The protein below binds the small molecule below.
Small molecule (SMILES): Cc1[nH]c(/C=C2\C(=O)Nc3ccccc32)c(C)c1CCC(=O)O

Sequence of chain 1.A:
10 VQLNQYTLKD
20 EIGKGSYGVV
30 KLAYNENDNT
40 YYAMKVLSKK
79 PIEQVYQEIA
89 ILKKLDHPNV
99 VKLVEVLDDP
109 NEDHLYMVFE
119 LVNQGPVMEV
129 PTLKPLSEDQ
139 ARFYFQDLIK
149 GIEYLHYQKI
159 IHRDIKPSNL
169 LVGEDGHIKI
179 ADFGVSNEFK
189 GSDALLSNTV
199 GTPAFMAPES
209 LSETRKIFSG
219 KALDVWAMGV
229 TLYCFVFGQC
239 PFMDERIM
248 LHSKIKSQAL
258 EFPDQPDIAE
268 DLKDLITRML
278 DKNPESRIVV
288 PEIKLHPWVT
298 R

Binding-site contacts:
Ligand atom C16 contacts residue GLY123 of chain 1.A at 3.6 Å.
Ligand atom C9 contacts residue LEU169 of chain 1.A at 3.5 Å (hydrophobic).
Ligand atom C15 contacts residue GLN122 of chain 1.A at 3.9 Å.
Ligand atom N1 contacts residue ALA42 of chain 1.A at 3.6 Å.
Ligand atom C6 contacts residue VAL120 of chain 1.A at 3.9 Å (hydrophobic).
Ligand atom O3 contacts residue VAL120 of chain 1.A at 2.9 Å (h-bond).
Ligand atom C15 contacts residue VAL120 of chain 1.A at 3.9 Å (hydrophobic).
Ligand atom N2 contacts residue LEU119 of chain 1.A at 3.6 Å.
Ligand atom C4 contacts residue LEU169 of chain 1.A at 3.7 Å (hydrophobic).
Ligand atom C13 contacts residue ILE21 of chain 1.A at 3.8 Å (hydrophobic).
Ligand atom C5 contacts residue ALA42 of chain 1.A at 3.7 Å (hydrophobic).
Ligand atom C18 contacts residue ILE21 of chain 1.A at 3.1 Å (hydrophobic).
Ligand atom O3 contacts residue LEU119 of chain 1.A at 3.4 Å.
Ligand atom C15 contacts residue GLY123 of chain 1.A at 3.5 Å.
Ligand atom C15 contacts residue ASN121 of chain 1.A at 3.3 Å.
Ligand atom C14 contacts residue GLY123 of chain 1.A at 3.5 Å.
Ligand atom O2 contacts residue PHE117 of chain 1.A at 3.5 Å.
Ligand atom C1 contacts residue PHE117 of chain 1.A at 3.7 Å (hydrophobic).
Ligand atom C6 contacts residue GLU118 of chain 1.A at 3.3 Å.
Ligand atom C1 contacts residue ASP180 of chain 1.A at 3.8 Å.
Ligand atom N1 contacts residue LEU169 of chain 1.A at 3.4 Å.
Ligand atom C14 contacts residue VAL120 of chain 1.A at 3.3 Å (hydrophobic).
Ligand atom C17 contacts residue GLY123 of chain 1.A at 3.9 Å.
Ligand atom C7 contacts residue LEU169 of chain 1.A at 3.6 Å (hydrophobic).
Ligand atom O2 contacts residue ASP180 of chain 1.A at 3.0 Å (salt-bridge).
Ligand atom O1 contacts residue GLU86 of chain 1.A at 3.9 Å.
Ligand atom N2 contacts residue VAL120 of chain 1.A at 2.3 Å (h-bond).
Ligand atom C8 contacts residue VAL29 of chain 1.A at 3.7 Å (hydrophobic).
Ligand atom C13 contacts residue GLY123 of chain 1.A at 3.8 Å.
Ligand atom O1 contacts residue LYS44 of chain 1.A at 3.2 Å (salt-bridge).
Ligand atom C12 contacts residue LEU119 of chain 1.A at 3.7 Å (hydrophobic).
Ligand atom O1 contacts residue ASP180 of chain 1.A at 3.9 Å.
Ligand atom C11 contacts residue ILE21 of chain 1.A at 3.8 Å (hydrophobic).
Ligand atom C6 contacts residue ALA42 of chain 1.A at 3.8 Å (hydrophobic).
Ligand atom C17 contacts residue ILE21 of chain 1.A at 3.9 Å (hydrophobic).
Ligand atom C10 contacts residue ILE21 of chain 1.A at 3.9 Å (hydrophobic).
Ligand atom C6 contacts residue PHE117 of chain 1.A at 3.4 Å (hydrophobic).
Ligand atom C12 contacts residue VAL120 of chain 1.A at 3.0 Å (hydrophobic).
Ligand atom C3 contacts residue ALA179 of chain 1.A at 3.9 Å (hydrophobic).
Ligand atom C5 contacts residue LEU169 of chain 1.A at 3.5 Å (hydrophobic).